Sequence of chain 2.A:
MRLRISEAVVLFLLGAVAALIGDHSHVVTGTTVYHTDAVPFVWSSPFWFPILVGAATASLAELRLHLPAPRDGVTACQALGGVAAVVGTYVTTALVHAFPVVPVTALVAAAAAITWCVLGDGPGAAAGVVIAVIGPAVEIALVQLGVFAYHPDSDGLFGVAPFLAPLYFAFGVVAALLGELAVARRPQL

Binding-site contacts:
Ligand atom O21 contacts residue HIS26 of chain 2.A at 3.3 Å.
Ligand atom C30 contacts residue VAL53 of chain 2.A at 4.1 Å (hydrophobic).
Ligand atom C25 contacts residue LEU167 of chain 2.A at 4.0 Å (hydrophobic).
Ligand atom C30 contacts residue PHE171 of chain 2.A at 4.0 Å (hydrophobic).
Ligand atom C30 contacts residue GLY15 of chain 2.A at 3.8 Å.
Ligand atom C28 contacts residue VAL53 of chain 2.A at 3.7 Å (hydrophobic).
Ligand atom C31 contacts residue PHE171 of chain 2.A at 3.6 Å (hydrophobic).
Ligand atom C28 contacts residue PHE171 of chain 2.A at 3.4 Å (hydrophobic).
Ligand atom C22 contacts residue TYR168 of chain 2.A at 3.5 Å (hydrophobic).
Ligand atom C21 contacts residue GLU139 of chain 2.A at 3.0 Å.
Ligand atom C29 contacts residue ALA19 of chain 2.A at 4.0 Å (hydrophobic).
Ligand atom C26 contacts residue PHE171 of chain 2.A at 3.7 Å (hydrophobic).
Ligand atom O21 contacts residue TYR90 of chain 2.A at 4.2 Å.
Ligand atom C22 contacts residue GLU139 of chain 2.A at 3.2 Å.
Ligand atom C26 contacts residue TYR168 of chain 2.A at 3.9 Å (hydrophobic).
Ligand atom C33 contacts residue VAL174 of chain 2.A at 3.8 Å (hydrophobic).
Ligand atom C29 contacts residue ALA18 of chain 2.A at 3.9 Å (hydrophobic).
Ligand atom O22 contacts residue TYR150 of chain 2.A at 3.4 Å (h-bond).
Ligand atom C22 contacts residue PHE49 of chain 2.A at 3.8 Å (hydrophobic).
Ligand atom C31 contacts residue VAL86 of chain 2.A at 3.8 Å (hydrophobic).
Ligand atom C21 contacts residue TYR90 of chain 2.A at 3.9 Å (hydrophobic).
Ligand atom C33 contacts residue PHE171 of chain 2.A at 4.1 Å (hydrophobic).
Ligand atom C25 contacts residue TYR168 of chain 2.A at 3.6 Å (hydrophobic).
Ligand atom C22 contacts residue TYR90 of chain 2.A at 3.4 Å (hydrophobic).
Ligand atom O21 contacts residue LEU164 of chain 2.A at 3.5 Å.
Ligand atom C21 contacts residue TYR150 of chain 2.A at 3.6 Å (hydrophobic).
Ligand atom O21 contacts residue TYR150 of chain 2.A at 3.0 Å (h-bond).
Ligand atom C23 contacts residue TYR90 of chain 2.A at 3.6 Å (hydrophobic).
Ligand atom C24 contacts residue TYR168 of chain 2.A at 3.6 Å (hydrophobic).
Ligand atom C27 contacts residue TYR90 of chain 2.A at 3.7 Å (hydrophobic).
Ligand atom C33 contacts residue VAL83 of chain 2.A at 4.0 Å (hydrophobic).
Ligand atom C31 contacts residue ALA18 of chain 2.A at 4.0 Å (hydrophobic).
Ligand atom C27 contacts residue VAL53 of chain 2.A at 4.2 Å (hydrophobic).
Ligand atom O21 contacts residue GLU139 of chain 2.A at 3.6 Å.
Ligand atom C24 contacts residue TYR90 of chain 2.A at 3.9 Å (hydrophobic).
Ligand atom C29 contacts residue VAL53 of chain 2.A at 3.8 Å (hydrophobic).
Ligand atom O22 contacts residue GLU139 of chain 2.A at 3.1 Å (salt-bridge).
Ligand atom C30 contacts residue ALA18 of chain 2.A at 3.5 Å (hydrophobic).
Ligand atom C23 contacts residue GLU139 of chain 2.A at 3.6 Å.
Ligand atom C23 contacts residue TYR168 of chain 2.A at 3.5 Å (hydrophobic).

The small molecule below binds the protein below.
Small molecule (SMILES): CCCCCCCCCCCCC(=O)O